This small molecule binds to this protein.
Small molecule (SMILES): Nc1ncnc2c1ncn2[C@@H]1O[C@H](CO[P](=O)(O)O[P](=O)(O)NP(=O)(O)O)[C@@H](O)[C@H]1O

Binding-site contacts:
Ligand atom O2B contacts residue LYS174 of chain 1.A at 2.7 Å (salt-bridge).
Ligand atom C5' contacts residue GLY35 of chain 1.A at 3.7 Å.
Ligand atom N1 contacts residue LEU108 of chain 1.A at 3.0 Å (h-bond).
Ligand atom O4' contacts residue VAL40 of chain 1.A at 3.5 Å.
Ligand atom PA contacts residue ASN156 of chain 1.A at 3.7 Å.
Ligand atom C6 contacts residue ALA56 of chain 1.A at 3.5 Å (hydrophobic).
Ligand atom O1A contacts residue THR168 of chain 1.A at 2.7 Å (h-bond).
Ligand atom N6 contacts residue LEU108 of chain 1.A at 3.6 Å.
Ligand atom N7 contacts residue THR168 of chain 1.A at 3.7 Å.
Ligand atom O3G contacts residue SER36 of chain 1.A at 3.1 Å (h-bond).
Ligand atom C8 contacts residue VAL40 of chain 1.A at 3.7 Å (hydrophobic).
Ligand atom C2 contacts residue LEU32 of chain 1.A at 3.7 Å (hydrophobic).
Ligand atom PG contacts residue SER36 of chain 1.A at 3.5 Å.
Ligand atom O1B contacts residue GLY38 of chain 1.A at 3.7 Å.
Ligand atom O2G contacts residue LYS174 of chain 1.A at 3.5 Å (salt-bridge).
Ligand atom C2 contacts residue LEU108 of chain 1.A at 3.4 Å (hydrophobic).
Ligand atom C4 contacts residue LEU158 of chain 1.A at 3.6 Å (hydrophobic).
Ligand atom C5' contacts residue GLN34 of chain 1.A at 3.7 Å.
Ligand atom O3A contacts residue GLY35 of chain 1.A at 3.7 Å.
Ligand atom N3B contacts residue SER36 of chain 1.A at 3.0 Å (h-bond).
Ligand atom C6 contacts residue ASP106 of chain 1.A at 3.7 Å.
Ligand atom C3' contacts residue GLU155 of chain 1.A at 3.3 Å.
Ligand atom O3' contacts residue GLU155 of chain 1.A at 2.7 Å (salt-bridge).
Ligand atom O1G contacts residue PHE37 of chain 1.A at 2.7 Å.
Ligand atom O3G contacts residue LYS153 of chain 1.A at 3.1 Å.
Ligand atom O1A contacts residue LYS58 of chain 1.A at 2.8 Å (salt-bridge).
Ligand atom O1A contacts residue ASN156 of chain 1.A at 3.7 Å.
Ligand atom O4' contacts residue GLY33 of chain 1.A at 3.7 Å.
Ligand atom N3B contacts residue GLY35 of chain 1.A at 3.2 Å.
Ligand atom O1G contacts residue SER36 of chain 1.A at 3.2 Å.
Ligand atom N6 contacts residue ASP106 of chain 1.A at 2.8 Å (salt-bridge).
Ligand atom N3B contacts residue PHE37 of chain 1.A at 3.4 Å (h-bond).
Ligand atom PB contacts residue LYS58 of chain 1.A at 3.6 Å.
Ligand atom O1B contacts residue PHE37 of chain 1.A at 3.6 Å.
Ligand atom O2G contacts residue ASN156 of chain 1.A at 3.1 Å (h-bond).
Ligand atom O3A contacts residue LYS58 of chain 1.A at 3.5 Å (salt-bridge).
Ligand atom N3 contacts residue LEU158 of chain 1.A at 3.5 Å.
Ligand atom O2B contacts residue LYS58 of chain 1.A at 2.7 Å (salt-bridge).
Ligand atom N6 contacts residue ALA56 of chain 1.A at 3.4 Å.
Ligand atom O2A contacts residue ASN156 of chain 1.A at 2.8 Å (h-bond).

Sequence of chain 1.A:
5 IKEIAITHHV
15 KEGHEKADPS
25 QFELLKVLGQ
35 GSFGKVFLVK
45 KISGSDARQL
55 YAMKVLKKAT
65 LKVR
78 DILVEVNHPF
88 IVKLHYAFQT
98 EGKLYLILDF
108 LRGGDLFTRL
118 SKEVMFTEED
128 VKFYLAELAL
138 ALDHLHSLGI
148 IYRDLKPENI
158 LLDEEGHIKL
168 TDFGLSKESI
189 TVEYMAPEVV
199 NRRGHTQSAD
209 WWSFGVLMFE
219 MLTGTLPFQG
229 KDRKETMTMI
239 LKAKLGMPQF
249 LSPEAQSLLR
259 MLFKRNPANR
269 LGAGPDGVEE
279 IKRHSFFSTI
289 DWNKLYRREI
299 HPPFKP